Sequence of chain 55.C:
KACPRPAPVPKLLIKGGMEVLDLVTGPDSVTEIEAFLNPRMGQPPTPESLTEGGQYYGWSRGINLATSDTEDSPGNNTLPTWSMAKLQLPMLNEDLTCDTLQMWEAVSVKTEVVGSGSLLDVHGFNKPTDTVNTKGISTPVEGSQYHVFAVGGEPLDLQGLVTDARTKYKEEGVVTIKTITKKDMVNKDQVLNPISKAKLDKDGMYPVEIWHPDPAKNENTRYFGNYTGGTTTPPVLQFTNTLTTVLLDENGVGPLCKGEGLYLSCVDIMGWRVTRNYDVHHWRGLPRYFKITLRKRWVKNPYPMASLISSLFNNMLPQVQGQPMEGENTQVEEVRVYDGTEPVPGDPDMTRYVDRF

A small-molecule ligand and the protein it binds are described below.
Small molecule (SMILES): CC(=O)N[C@@H]1[C@@H](O[C@@H]2O[C@H](CO)[C@H](O)[C@H](O[C@]3(C(=O)O)C[C@H](O)[C@@H](NC(C)=O)[C@H]([C@H](O)[C@H](O)CO)O3)[C@H]2O)[C@H](O)[C@@H](CO[C@]2(C(=O)O)C[C@H](O)[C@@H](NC(C)=O)[C@H]([C@H](O)[C@H](O)CO)O2)O[C@H]1O

Binding-site contacts:
Ligand atom O1B contacts residue TYR72 of chain 55.B at 4.2 Å.
Ligand atom O1A contacts residue TYR72 of chain 55.B at 3.4 Å.
Ligand atom C4 contacts residue ARG77 of chain 55.B at 4.0 Å.
Ligand atom C11 contacts residue TYR72 of chain 55.B at 4.0 Å (hydrophobic).
Ligand atom O8 contacts residue ARG77 of chain 55.B at 3.4 Å (salt-bridge).
Ligand atom C3 contacts residue GLY78 of chain 55.B at 4.1 Å.
Ligand atom O4 contacts residue HIS298 of chain 55.B at 2.9 Å (h-bond).
Ligand atom C6 contacts residue TYR72 of chain 55.B at 4.0 Å (hydrophobic).
Ligand atom O4 contacts residue THR291 of chain 55.B at 3.1 Å.
Ligand atom C11 contacts residue ASP85 of chain 55.C at 4.0 Å.
Ligand atom O4 contacts residue ILE79 of chain 55.B at 3.6 Å (h-bond).
Ligand atom O1B contacts residue ASN80 of chain 55.B at 4.3 Å.
Ligand atom O8 contacts residue TYR72 of chain 55.B at 3.4 Å (h-bond).
Ligand atom N5 contacts residue TYR72 of chain 55.B at 3.1 Å (h-bond).
Ligand atom C2 contacts residue GLY78 of chain 55.B at 4.1 Å.
Ligand atom C5 contacts residue TYR72 of chain 55.B at 3.9 Å (hydrophobic).
Ligand atom O4 contacts residue VAL296 of chain 55.B at 4.0 Å.
Ligand atom C3 contacts residue GLY78 of chain 55.B at 3.9 Å.
Ligand atom O3 contacts residue VAL296 of chain 55.B at 4.0 Å.
Ligand atom C5 contacts residue ASN93 of chain 55.B at 4.3 Å.
Ligand atom C4 contacts residue HIS298 of chain 55.B at 3.4 Å.
Ligand atom O1A contacts residue ARG77 of chain 55.B at 2.9 Å (salt-bridge).
Ligand atom C10 contacts residue TYR72 of chain 55.B at 4.1 Å (hydrophobic).
Ligand atom O1B contacts residue ARG77 of chain 55.B at 3.1 Å (salt-bridge).
Ligand atom O3 contacts residue GLY78 of chain 55.B at 3.4 Å.
Ligand atom O4 contacts residue ASN80 of chain 55.B at 4.2 Å.
Ligand atom C1 contacts residue TYR72 of chain 55.B at 4.1 Å (hydrophobic).
Ligand atom O1A contacts residue GLY78 of chain 55.B at 4.0 Å.
Ligand atom C3 contacts residue VAL296 of chain 55.B at 3.5 Å (hydrophobic).
Ligand atom O1B contacts residue SER89 of chain 55.B at 4.1 Å.
Ligand atom O4 contacts residue GLY78 of chain 55.B at 3.0 Å.
Ligand atom C3 contacts residue HIS298 of chain 55.B at 3.4 Å.
Ligand atom C4 contacts residue GLY78 of chain 55.B at 3.6 Å.
Ligand atom C3 contacts residue ARG77 of chain 55.B at 3.9 Å.
Ligand atom C1 contacts residue ARG77 of chain 55.B at 3.4 Å.
Ligand atom C7 contacts residue TYR72 of chain 55.B at 4.3 Å (hydrophobic).
Ligand atom C8 contacts residue ARG77 of chain 55.B at 4.3 Å.
Ligand atom C4 contacts residue TYR72 of chain 55.B at 4.1 Å (hydrophobic).
Ligand atom C6 contacts residue ASN93 of chain 55.B at 3.2 Å.
Ligand atom O6 contacts residue ASN93 of chain 55.B at 3.2 Å (h-bond).

Sequence of chain 55.B:
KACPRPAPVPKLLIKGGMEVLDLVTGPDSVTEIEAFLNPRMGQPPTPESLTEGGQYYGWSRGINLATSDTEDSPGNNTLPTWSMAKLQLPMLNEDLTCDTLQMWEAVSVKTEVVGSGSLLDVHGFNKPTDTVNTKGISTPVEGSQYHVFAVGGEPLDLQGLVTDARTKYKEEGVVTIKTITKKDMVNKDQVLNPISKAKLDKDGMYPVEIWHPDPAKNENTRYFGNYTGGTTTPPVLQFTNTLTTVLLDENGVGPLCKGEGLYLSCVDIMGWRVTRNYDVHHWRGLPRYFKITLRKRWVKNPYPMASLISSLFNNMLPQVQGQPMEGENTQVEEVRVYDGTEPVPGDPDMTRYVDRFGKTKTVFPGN